Binding-site contacts:
Ligand atom C03 contacts residue GLU14 of chain 2.B at 3.2 Å.
Ligand atom O05 contacts residue VAL16 of chain 2.B at 4.2 Å.
Ligand atom C02 contacts residue VAL16 of chain 2.B at 3.7 Å (hydrophobic).
Ligand atom C03 contacts residue VAL16 of chain 2.B at 4.3 Å (hydrophobic).
Ligand atom O05 contacts residue GLU14 of chain 2.B at 4.2 Å.
Ligand atom C04 contacts residue VAL16 of chain 2.B at 4.1 Å (hydrophobic).
Ligand atom N06 contacts residue VAL16 of chain 2.B at 4.3 Å.
Ligand atom N01 contacts residue LU81 of chain 2.W at 3.7 Å.
Ligand atom C02 contacts residue TYR87 of chain 2.B at 4.0 Å (hydrophobic).
Ligand atom C02 contacts residue LU81 of chain 2.W at 3.9 Å.
Ligand atom O05 contacts residue LU81 of chain 2.W at 3.5 Å.
Ligand atom N06 contacts residue LU81 of chain 2.W at 3.0 Å.
Ligand atom N01 contacts residue GLU89 of chain 2.B at 4.0 Å.
Ligand atom C02 contacts residue GLU14 of chain 2.B at 4.1 Å.
Ligand atom N01 contacts residue TYR87 of chain 2.B at 3.9 Å.
Ligand atom C04 contacts residue GLU14 of chain 2.B at 2.8 Å.

Sequence of chain 2.B:
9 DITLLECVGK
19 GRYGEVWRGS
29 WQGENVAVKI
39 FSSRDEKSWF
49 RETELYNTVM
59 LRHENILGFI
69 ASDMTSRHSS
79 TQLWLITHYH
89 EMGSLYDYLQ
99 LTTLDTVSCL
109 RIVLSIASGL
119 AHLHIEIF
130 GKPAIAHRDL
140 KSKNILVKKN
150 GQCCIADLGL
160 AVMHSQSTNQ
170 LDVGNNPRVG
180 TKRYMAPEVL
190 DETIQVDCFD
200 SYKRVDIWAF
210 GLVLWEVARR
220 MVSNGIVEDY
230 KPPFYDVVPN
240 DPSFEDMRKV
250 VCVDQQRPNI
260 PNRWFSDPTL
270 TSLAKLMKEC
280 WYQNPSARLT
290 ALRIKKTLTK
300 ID

This protein binds this small molecule.
Small molecule (SMILES): N[C@H]1CCON1